This small molecule binds to this protein.
Small molecule (SMILES): CC(=O)N[C@@H]1[C@@H](O)[C@H](O)[C@@H](CO)O[C@H]1O

Binding-site contacts:
Ligand atom O5 contacts residue ASN158 of chain 1.B at 2.5 Å (h-bond).
Ligand atom C3 contacts residue ASN158 of chain 1.B at 3.8 Å.
Ligand atom C4 contacts residue ASN158 of chain 1.B at 4.2 Å.
Ligand atom C5 contacts residue ASN158 of chain 1.B at 3.7 Å.
Ligand atom C7 contacts residue ASN158 of chain 1.B at 3.2 Å.
Ligand atom C1 contacts residue ASN158 of chain 1.B at 1.4 Å.
Ligand atom C8 contacts residue GLY156 of chain 1.B at 3.4 Å.
Ligand atom C7 contacts residue GLY156 of chain 1.B at 3.7 Å.
Ligand atom N2 contacts residue GLY156 of chain 1.B at 3.7 Å.
Ligand atom C2 contacts residue ASN158 of chain 1.B at 2.5 Å.
Ligand atom O7 contacts residue ASN158 of chain 1.B at 2.9 Å (h-bond).
Ligand atom N2 contacts residue ASN158 of chain 1.B at 3.0 Å (h-bond).

Sequence of chain 1.B:
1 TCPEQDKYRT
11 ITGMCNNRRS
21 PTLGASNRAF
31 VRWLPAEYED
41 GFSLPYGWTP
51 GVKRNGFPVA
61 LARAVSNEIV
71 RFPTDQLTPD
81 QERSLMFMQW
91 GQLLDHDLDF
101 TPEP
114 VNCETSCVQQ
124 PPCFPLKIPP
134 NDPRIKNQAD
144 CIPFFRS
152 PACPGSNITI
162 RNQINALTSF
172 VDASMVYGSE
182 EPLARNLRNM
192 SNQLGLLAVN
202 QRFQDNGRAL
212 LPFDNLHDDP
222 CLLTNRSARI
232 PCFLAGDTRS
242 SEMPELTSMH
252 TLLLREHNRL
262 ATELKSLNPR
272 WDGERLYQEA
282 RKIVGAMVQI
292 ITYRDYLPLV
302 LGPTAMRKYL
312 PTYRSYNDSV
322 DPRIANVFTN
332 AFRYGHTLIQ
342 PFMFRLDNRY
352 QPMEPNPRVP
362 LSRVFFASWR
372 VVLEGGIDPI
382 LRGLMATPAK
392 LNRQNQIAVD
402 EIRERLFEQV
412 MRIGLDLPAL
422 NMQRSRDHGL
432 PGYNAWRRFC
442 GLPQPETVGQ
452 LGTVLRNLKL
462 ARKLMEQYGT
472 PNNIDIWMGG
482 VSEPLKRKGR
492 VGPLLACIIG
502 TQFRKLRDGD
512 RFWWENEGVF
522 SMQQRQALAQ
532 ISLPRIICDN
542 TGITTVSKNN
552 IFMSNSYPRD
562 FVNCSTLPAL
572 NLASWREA